A protein and the small-molecule ligand that binds it are described below.
Small molecule (SMILES): OC[C@@H]1O[C@H](O[C@@H]2[C@@H](O)[C@H](CO)O[C@@H]2O)[C@H](O)[C@H]1O

Sequence of chain 1.B:
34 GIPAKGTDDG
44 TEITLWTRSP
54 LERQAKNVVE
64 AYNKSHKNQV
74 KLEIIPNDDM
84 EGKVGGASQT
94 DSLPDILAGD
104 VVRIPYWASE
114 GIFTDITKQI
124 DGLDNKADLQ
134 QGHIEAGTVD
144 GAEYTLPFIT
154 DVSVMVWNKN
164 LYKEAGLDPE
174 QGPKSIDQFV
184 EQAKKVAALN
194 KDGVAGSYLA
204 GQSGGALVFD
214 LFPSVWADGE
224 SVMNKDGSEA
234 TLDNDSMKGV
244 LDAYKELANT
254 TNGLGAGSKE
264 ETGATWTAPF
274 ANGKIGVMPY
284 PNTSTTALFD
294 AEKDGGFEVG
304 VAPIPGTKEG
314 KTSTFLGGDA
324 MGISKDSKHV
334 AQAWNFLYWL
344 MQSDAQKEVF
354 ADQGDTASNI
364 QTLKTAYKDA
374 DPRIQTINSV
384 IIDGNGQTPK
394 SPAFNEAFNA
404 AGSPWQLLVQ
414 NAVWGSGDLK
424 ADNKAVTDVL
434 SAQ

Binding-site contacts:
Ligand atom C5 contacts residue GLY208 of chain 1.B at 3.8 Å.
Ligand atom C2 contacts residue GLY321 of chain 1.B at 3.8 Å.
Ligand atom O3 contacts residue GLY321 of chain 1.B at 3.0 Å (h-bond).
Ligand atom O3 contacts residue ASN402 of chain 1.B at 3.9 Å.
Ligand atom C3 contacts residue ASN80 of chain 1.B at 3.5 Å.
Ligand atom O3 contacts residue ARG51 of chain 1.B at 3.9 Å.
Ligand atom O3 contacts residue PHE318 of chain 1.B at 3.9 Å.
Ligand atom O5 contacts residue ASN80 of chain 1.B at 3.1 Å.
Ligand atom O1 contacts residue ASP154 of chain 1.B at 3.5 Å (salt-bridge).
Ligand atom C5 contacts residue SER206 of chain 1.B at 3.7 Å.
Ligand atom O4 contacts residue GLY208 of chain 1.B at 3.7 Å.
Ligand atom C4 contacts residue PHE212 of chain 1.B at 3.7 Å (hydrophobic).
Ligand atom O5 contacts residue ASN402 of chain 1.B at 3.1 Å (h-bond).
Ligand atom O3 contacts residue ALA209 of chain 1.B at 3.8 Å.
Ligand atom C3 contacts residue GLY321 of chain 1.B at 3.9 Å.
Ligand atom C2 contacts residue ARG51 of chain 1.B at 3.9 Å.
Ligand atom C3 contacts residue ARG51 of chain 1.B at 3.8 Å.
Ligand atom C1 contacts residue PHE212 of chain 1.B at 3.2 Å (hydrophobic).
Ligand atom C2 contacts residue ASP154 of chain 1.B at 3.4 Å.
Ligand atom O3 contacts residue ASP103 of chain 1.B at 2.7 Å (salt-bridge).
Ligand atom C3 contacts residue ASP103 of chain 1.B at 3.2 Å.
Ligand atom O2 contacts residue GLY321 of chain 1.B at 4.0 Å.
Ligand atom C4 contacts residue TRP269 of chain 1.B at 3.8 Å (hydrophobic).
Ligand atom O3 contacts residue GLY320 of chain 1.B at 3.4 Å.
Ligand atom O2 contacts residue ASP154 of chain 1.B at 2.5 Å (salt-bridge).
Ligand atom O5 contacts residue ASP103 of chain 1.B at 2.4 Å (salt-bridge).
Ligand atom O3 contacts residue GLY208 of chain 1.B at 3.3 Å.
Ligand atom O2 contacts residue ARG51 of chain 1.B at 3.0 Å (salt-bridge).
Ligand atom C1 contacts residue TRP269 of chain 1.B at 3.9 Å (hydrophobic).
Ligand atom O4 contacts residue PHE212 of chain 1.B at 3.1 Å.
Ligand atom O5 contacts residue PRO53 of chain 1.B at 3.9 Å.
Ligand atom O1 contacts residue PRO53 of chain 1.B at 3.8 Å.
Ligand atom C4 contacts residue PHE318 of chain 1.B at 3.8 Å (hydrophobic).
Ligand atom O5 contacts residue GLY208 of chain 1.B at 4.0 Å.
Ligand atom C2 contacts residue PHE212 of chain 1.B at 3.6 Å (hydrophobic).
Ligand atom O4 contacts residue TRP269 of chain 1.B at 3.2 Å (h-bond).
Ligand atom C5 contacts residue ASP103 of chain 1.B at 3.3 Å.
Ligand atom C1 contacts residue ASP154 of chain 1.B at 3.7 Å.
Ligand atom C5 contacts residue ASN80 of chain 1.B at 3.5 Å.
Ligand atom C4 contacts residue ASP103 of chain 1.B at 3.9 Å.